Sequence of chain 1.C:
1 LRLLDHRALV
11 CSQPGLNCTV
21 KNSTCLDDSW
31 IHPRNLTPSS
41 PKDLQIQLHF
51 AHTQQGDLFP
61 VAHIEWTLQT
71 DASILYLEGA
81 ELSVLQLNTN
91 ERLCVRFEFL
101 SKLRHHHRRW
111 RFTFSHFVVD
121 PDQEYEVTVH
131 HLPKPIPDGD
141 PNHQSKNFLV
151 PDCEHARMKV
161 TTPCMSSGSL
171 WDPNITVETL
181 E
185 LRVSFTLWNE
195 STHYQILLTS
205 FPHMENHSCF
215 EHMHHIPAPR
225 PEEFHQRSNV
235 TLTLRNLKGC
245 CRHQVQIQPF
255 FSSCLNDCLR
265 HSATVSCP

Binding-site contacts:
Ligand atom C4 contacts residue ASN22 of chain 1.C at 4.2 Å.
Ligand atom O4 contacts residue HIS6 of chain 1.C at 3.2 Å.
Ligand atom C3 contacts residue ASN22 of chain 1.C at 3.8 Å.
Ligand atom C8 contacts residue VAL20 of chain 1.C at 3.3 Å (hydrophobic).
Ligand atom C3 contacts residue HIS6 of chain 1.C at 3.8 Å.
Ligand atom N2 contacts residue ASN22 of chain 1.C at 2.9 Å (h-bond).
Ligand atom C5 contacts residue HIS6 of chain 1.C at 4.1 Å.
Ligand atom C7 contacts residue ASN22 of chain 1.C at 3.2 Å.
Ligand atom C5 contacts residue ASN22 of chain 1.C at 3.7 Å.
Ligand atom C2 contacts residue ASN22 of chain 1.C at 2.4 Å.
Ligand atom O7 contacts residue ASN22 of chain 1.C at 3.1 Å (h-bond).
Ligand atom C1 contacts residue ASN22 of chain 1.C at 1.4 Å.
Ligand atom C8 contacts residue LEU9 of chain 1.C at 4.3 Å (hydrophobic).
Ligand atom C4 contacts residue HIS6 of chain 1.C at 3.9 Å.
Ligand atom C8 contacts residue ASN22 of chain 1.C at 3.7 Å.
Ligand atom O3 contacts residue HIS6 of chain 1.C at 4.0 Å.
Ligand atom C8 contacts residue LYS21 of chain 1.C at 3.9 Å.
Ligand atom O5 contacts residue ASN22 of chain 1.C at 2.4 Å (h-bond).

This protein binds this small molecule.
Small molecule (SMILES): CC(=O)N[C@@H]1[C@@H](O)[C@H](O)[C@@H](CO)O[C@H]1O